Sequence of chain 1.B:
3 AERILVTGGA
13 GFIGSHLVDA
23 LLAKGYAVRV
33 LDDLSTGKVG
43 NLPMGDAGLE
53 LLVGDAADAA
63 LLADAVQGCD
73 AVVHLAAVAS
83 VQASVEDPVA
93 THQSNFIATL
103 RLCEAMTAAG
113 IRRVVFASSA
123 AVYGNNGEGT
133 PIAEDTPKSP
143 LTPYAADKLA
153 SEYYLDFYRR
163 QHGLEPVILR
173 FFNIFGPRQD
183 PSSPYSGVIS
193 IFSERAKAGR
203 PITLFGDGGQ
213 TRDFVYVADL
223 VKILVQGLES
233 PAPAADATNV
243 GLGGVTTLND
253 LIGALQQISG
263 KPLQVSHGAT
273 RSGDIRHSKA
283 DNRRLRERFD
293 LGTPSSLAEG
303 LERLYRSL

This protein binds this small molecule.
Small molecule (SMILES): CC(=O)N[C@H]1[C@@H](O[P](=O)(O)O[P](=O)(O)OC[C@H]2O[C@@H](n3ccc(=O)[nH]c3=O)[C@H](O)[C@@H]2O)O[C@H](CO)[C@@H](O)[C@@H]1O

Binding-site contacts:
Ligand atom O2 contacts residue LEU206 of chain 1.B at 3.5 Å.
Ligand atom PB contacts residue ARG214 of chain 1.B at 3.8 Å.
Ligand atom O4B contacts residue LEU250 of chain 1.B at 3.4 Å.
Ligand atom O2' contacts residue PHE207 of chain 1.B at 3.8 Å.
Ligand atom O3B contacts residue GLN212 of chain 1.B at 3.4 Å (h-bond).
Ligand atom C5 contacts residue VAL190 of chain 1.B at 3.8 Å (hydrophobic).
Ligand atom O3B contacts residue ASP276 of chain 1.B at 2.7 Å (salt-bridge).
Ligand atom C3B contacts residue ASP276 of chain 1.B at 3.3 Å.
Ligand atom C4 contacts residue THR205 of chain 1.B at 3.6 Å.
Ligand atom O2' contacts residue ARG273 of chain 1.B at 3.2 Å.
Ligand atom C3B contacts residue ARG214 of chain 1.B at 3.8 Å.
Ligand atom C2 contacts residue THR205 of chain 1.B at 3.6 Å.
Ligand atom C5 contacts residue PHE207 of chain 1.B at 3.9 Å (hydrophobic).
Ligand atom N3 contacts residue THR205 of chain 1.B at 2.7 Å (h-bond).
Ligand atom O2A contacts residue VAL190 of chain 1.B at 2.8 Å (h-bond).
Ligand atom N1 contacts residue PHE207 of chain 1.B at 3.6 Å.
Ligand atom N3 contacts residue PHE194 of chain 1.B at 3.6 Å.
Ligand atom O4 contacts residue PHE207 of chain 1.B at 3.7 Å.
Ligand atom N1 contacts residue VAL190 of chain 1.B at 3.6 Å.
Ligand atom O1B contacts residue ARG214 of chain 1.B at 2.8 Å (salt-bridge).
Ligand atom C2 contacts residue PHE207 of chain 1.B at 3.2 Å (hydrophobic).
Ligand atom C5B contacts residue VAL190 of chain 1.B at 3.8 Å (hydrophobic).
Ligand atom N3 contacts residue PHE207 of chain 1.B at 3.3 Å.
Ligand atom O3B contacts residue LEU250 of chain 1.B at 3.8 Å.
Ligand atom O2 contacts residue PHE207 of chain 1.B at 2.9 Å (h-bond).
Ligand atom PB contacts residue ASN175 of chain 1.B at 3.6 Å.
Ligand atom O4 contacts residue THR205 of chain 1.B at 3.5 Å (h-bond).
Ligand atom O1B contacts residue ASN175 of chain 1.B at 2.8 Å (h-bond).
Ligand atom O2A contacts residue GLY189 of chain 1.B at 3.4 Å.
Ligand atom C4B contacts residue LEU250 of chain 1.B at 3.8 Å (hydrophobic).
Ligand atom O2' contacts residue ASP276 of chain 1.B at 3.8 Å.
Ligand atom C4 contacts residue PHE207 of chain 1.B at 3.4 Å (hydrophobic).
Ligand atom O3B contacts residue ARG214 of chain 1.B at 3.8 Å.
Ligand atom O2B contacts residue ARG214 of chain 1.B at 3.0 Å (salt-bridge).
Ligand atom O4B contacts residue VAL190 of chain 1.B at 3.5 Å.
Ligand atom C1B contacts residue LEU250 of chain 1.B at 3.7 Å (hydrophobic).
Ligand atom C2 contacts residue VAL190 of chain 1.B at 3.9 Å (hydrophobic).
Ligand atom O3A contacts residue ASN175 of chain 1.B at 3.3 Å (h-bond).
Ligand atom O2 contacts residue THR205 of chain 1.B at 3.6 Å (h-bond).
Ligand atom C6 contacts residue VAL190 of chain 1.B at 3.5 Å (hydrophobic).